Sequence of chain 1.D:
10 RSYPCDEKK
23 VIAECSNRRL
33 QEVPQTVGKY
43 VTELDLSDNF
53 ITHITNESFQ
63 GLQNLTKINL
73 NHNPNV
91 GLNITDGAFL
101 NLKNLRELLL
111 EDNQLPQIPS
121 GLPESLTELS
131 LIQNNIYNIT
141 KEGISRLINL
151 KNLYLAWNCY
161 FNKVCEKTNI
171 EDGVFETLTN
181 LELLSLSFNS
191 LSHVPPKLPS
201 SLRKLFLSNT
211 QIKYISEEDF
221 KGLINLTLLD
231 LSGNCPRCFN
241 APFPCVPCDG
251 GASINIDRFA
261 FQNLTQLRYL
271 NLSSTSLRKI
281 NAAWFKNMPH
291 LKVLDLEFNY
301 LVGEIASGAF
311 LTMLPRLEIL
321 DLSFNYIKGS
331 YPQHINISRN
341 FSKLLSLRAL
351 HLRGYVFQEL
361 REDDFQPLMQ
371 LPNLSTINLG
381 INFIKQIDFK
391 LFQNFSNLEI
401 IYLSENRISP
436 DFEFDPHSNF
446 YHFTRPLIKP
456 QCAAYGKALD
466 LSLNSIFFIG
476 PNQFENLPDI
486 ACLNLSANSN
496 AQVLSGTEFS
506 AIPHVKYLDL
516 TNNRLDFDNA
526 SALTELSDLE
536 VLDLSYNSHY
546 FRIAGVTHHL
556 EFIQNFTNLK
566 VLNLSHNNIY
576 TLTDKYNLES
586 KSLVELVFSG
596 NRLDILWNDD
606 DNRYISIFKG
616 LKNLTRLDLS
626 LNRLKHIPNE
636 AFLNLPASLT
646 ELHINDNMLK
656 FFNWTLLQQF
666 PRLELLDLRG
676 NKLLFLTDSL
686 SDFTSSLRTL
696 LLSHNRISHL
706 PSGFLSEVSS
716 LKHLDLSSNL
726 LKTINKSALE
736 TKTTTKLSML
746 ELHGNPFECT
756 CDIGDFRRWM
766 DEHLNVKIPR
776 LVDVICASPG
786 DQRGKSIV

Binding-site contacts:
Ligand atom C8 contacts residue PHE445 of chain 1.D at 3.4 Å (hydrophobic).
Ligand atom O7 contacts residue LEU228 of chain 1.D at 3.4 Å.
Ligand atom O7 contacts residue PHE445 of chain 1.D at 2.7 Å (h-bond).
Ligand atom C1 contacts residue ASP230 of chain 1.D at 3.5 Å.
Ligand atom C2 contacts residue HIS442 of chain 1.D at 3.5 Å.
Ligand atom C8 contacts residue SER208 of chain 1.D at 3.3 Å.
Ligand atom C1 contacts residue ASN271 of chain 1.D at 1.4 Å.
Ligand atom C8 contacts residue TYR269 of chain 1.D at 3.6 Å (hydrophobic).
Ligand atom O7 contacts residue ASN444 of chain 1.D at 3.1 Å (h-bond).
Ligand atom C8 contacts residue TYR446 of chain 1.D at 4.0 Å (hydrophobic).
Ligand atom C7 contacts residue LEU228 of chain 1.D at 3.6 Å (hydrophobic).
Ligand atom O6 contacts residue TYR269 of chain 1.D at 4.0 Å.
Ligand atom O3 contacts residue ASN444 of chain 1.D at 3.8 Å.
Ligand atom C7 contacts residue LYS204 of chain 1.D at 3.9 Å.
Ligand atom C1 contacts residue HIS442 of chain 1.D at 3.9 Å.
Ligand atom C8 contacts residue ASP230 of chain 1.D at 3.9 Å.
Ligand atom O7 contacts residue TYR446 of chain 1.D at 3.9 Å.
Ligand atom C5 contacts residue ASN271 of chain 1.D at 3.6 Å.
Ligand atom C2 contacts residue ASN271 of chain 1.D at 2.4 Å.
Ligand atom O5 contacts residue ASN271 of chain 1.D at 2.3 Å (h-bond).
Ligand atom C8 contacts residue SER232 of chain 1.D at 3.6 Å.
Ligand atom C6 contacts residue ASN444 of chain 1.D at 3.9 Å.
Ligand atom C2 contacts residue ASP230 of chain 1.D at 3.6 Å.
Ligand atom N2 contacts residue SER232 of chain 1.D at 4.0 Å.
Ligand atom C2 contacts residue ASN444 of chain 1.D at 3.8 Å.
Ligand atom C3 contacts residue HIS442 of chain 1.D at 3.9 Å.
Ligand atom C4 contacts residue ASN444 of chain 1.D at 4.0 Å.
Ligand atom C3 contacts residue ASN271 of chain 1.D at 3.7 Å.
Ligand atom C7 contacts residue ASN271 of chain 1.D at 3.7 Å.
Ligand atom N2 contacts residue ASN271 of chain 1.D at 2.8 Å (h-bond).
Ligand atom C7 contacts residue ASP230 of chain 1.D at 3.9 Å.
Ligand atom O7 contacts residue LYS204 of chain 1.D at 2.9 Å (salt-bridge).
Ligand atom O6 contacts residue LEU228 of chain 1.D at 3.9 Å.
Ligand atom O4 contacts residue PHE206 of chain 1.D at 3.6 Å.
Ligand atom N2 contacts residue ASP230 of chain 1.D at 2.9 Å (salt-bridge).
Ligand atom C8 contacts residue LEU228 of chain 1.D at 3.8 Å (hydrophobic).
Ligand atom C7 contacts residue PHE445 of chain 1.D at 3.8 Å (hydrophobic).
Ligand atom C6 contacts residue SER443 of chain 1.D at 3.6 Å.
Ligand atom C6 contacts residue HIS442 of chain 1.D at 3.4 Å.
Ligand atom C3 contacts residue ASP230 of chain 1.D at 3.8 Å.

This protein binds this small molecule.
Small molecule (SMILES): CC(=O)N[C@H]1[C@H](O[C@H]2[C@H](O)[C@@H](NC(C)=O)CO[C@@H]2CO)O[C@H](CO)[C@@H](O[C@@H]2O[C@H](CO)[C@@H](O)[C@H](O)[C@@H]2O)[C@@H]1O